Binding-site contacts:
Ligand atom C1 contacts residue ASN311 of chain 1.A at 4.5 Å.
Ligand atom C5 contacts residue ASN275 of chain 1.A at 3.6 Å.
Ligand atom C7 contacts residue ASN275 of chain 1.A at 3.4 Å.
Ligand atom N2 contacts residue ASN311 of chain 1.A at 3.9 Å.
Ligand atom C4 contacts residue ASN275 of chain 1.A at 4.2 Å.
Ligand atom O5 contacts residue ASN275 of chain 1.A at 2.3 Å (h-bond).
Ligand atom C8 contacts residue ASN275 of chain 1.A at 4.5 Å.
Ligand atom N2 contacts residue ASN275 of chain 1.A at 2.9 Å (h-bond).
Ligand atom C7 contacts residue ASN311 of chain 1.A at 3.2 Å.
Ligand atom C8 contacts residue ASN311 of chain 1.A at 3.4 Å.
Ligand atom O7 contacts residue ASN311 of chain 1.A at 3.0 Å (h-bond).
Ligand atom C8 contacts residue ILE312 of chain 1.A at 3.6 Å (hydrophobic).
Ligand atom C6 contacts residue LEU418 of chain 1.A at 4.5 Å (hydrophobic).
Ligand atom O7 contacts residue NAG1 of chain 1.Q at 3.8 Å.
Ligand atom C3 contacts residue ASN275 of chain 1.A at 3.8 Å.
Ligand atom C1 contacts residue LEU418 of chain 1.A at 4.3 Å (hydrophobic).
Ligand atom O5 contacts residue LEU418 of chain 1.A at 3.8 Å.
Ligand atom C8 contacts residue SER313 of chain 1.A at 3.4 Å.
Ligand atom O4 contacts residue LYS273 of chain 1.A at 4.1 Å.
Ligand atom O7 contacts residue ASN275 of chain 1.A at 3.5 Å (h-bond).
Ligand atom C5 contacts residue LEU418 of chain 1.A at 4.4 Å (hydrophobic).
Ligand atom C4 contacts residue LYS273 of chain 1.A at 4.4 Å.
Ligand atom C2 contacts residue ASN275 of chain 1.A at 2.5 Å.
Ligand atom O6 contacts residue ASN275 of chain 1.A at 4.4 Å.
Ligand atom O6 contacts residue LEU418 of chain 1.A at 3.6 Å.
Ligand atom C5 contacts residue LYS273 of chain 1.A at 3.9 Å.
Ligand atom C1 contacts residue ASN275 of chain 1.A at 1.4 Å.
Ligand atom C3 contacts residue LYS273 of chain 1.A at 4.3 Å.

Sequence of chain 1.A:
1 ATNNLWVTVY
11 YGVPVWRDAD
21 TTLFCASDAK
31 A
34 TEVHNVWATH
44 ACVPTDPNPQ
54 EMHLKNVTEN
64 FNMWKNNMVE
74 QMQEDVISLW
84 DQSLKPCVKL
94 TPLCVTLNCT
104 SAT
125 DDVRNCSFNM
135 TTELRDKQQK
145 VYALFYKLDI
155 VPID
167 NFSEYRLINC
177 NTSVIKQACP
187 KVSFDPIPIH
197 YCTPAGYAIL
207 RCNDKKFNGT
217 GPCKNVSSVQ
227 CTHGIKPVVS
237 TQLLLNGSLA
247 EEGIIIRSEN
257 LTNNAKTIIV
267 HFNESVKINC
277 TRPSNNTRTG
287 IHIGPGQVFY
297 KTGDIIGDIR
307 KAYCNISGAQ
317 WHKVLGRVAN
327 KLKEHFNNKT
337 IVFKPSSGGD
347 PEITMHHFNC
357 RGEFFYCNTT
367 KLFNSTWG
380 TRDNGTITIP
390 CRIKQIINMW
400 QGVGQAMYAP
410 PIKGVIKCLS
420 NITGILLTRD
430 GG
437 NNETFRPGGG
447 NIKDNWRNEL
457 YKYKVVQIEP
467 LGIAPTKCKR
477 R

This protein binds this small molecule.
Small molecule (SMILES): CC(=O)N[C@@H]1[C@@H](O)[C@H](O)[C@@H](CO)O[C@H]1O